A protein and the small-molecule ligand that binds it are described below.
Small molecule (SMILES): CC(=O)N[C@@H]1[C@@H](O)[C@H](O)[C@@H](CO)O[C@H]1O

Sequence of chain 17.E:
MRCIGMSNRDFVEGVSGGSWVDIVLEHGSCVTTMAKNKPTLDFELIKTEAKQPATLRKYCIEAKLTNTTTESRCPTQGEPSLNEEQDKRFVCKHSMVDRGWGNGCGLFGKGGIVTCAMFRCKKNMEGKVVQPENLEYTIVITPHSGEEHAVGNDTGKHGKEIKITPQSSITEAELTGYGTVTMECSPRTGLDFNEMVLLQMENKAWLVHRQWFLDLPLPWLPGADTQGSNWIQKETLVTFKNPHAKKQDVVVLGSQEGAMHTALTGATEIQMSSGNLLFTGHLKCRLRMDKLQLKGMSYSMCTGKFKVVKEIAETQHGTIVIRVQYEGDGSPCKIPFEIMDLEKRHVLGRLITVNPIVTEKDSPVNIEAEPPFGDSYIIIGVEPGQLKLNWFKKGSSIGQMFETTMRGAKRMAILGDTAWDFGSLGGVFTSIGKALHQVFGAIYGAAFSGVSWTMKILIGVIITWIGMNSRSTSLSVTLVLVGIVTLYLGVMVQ

Binding-site contacts:
Ligand atom C8 contacts residue ASN67 of chain 17.E at 3.9 Å.
Ligand atom N2 contacts residue ASN67 of chain 17.E at 2.9 Å (h-bond).
Ligand atom N2 contacts residue MET118 of chain 17.E at 3.9 Å.
Ligand atom O5 contacts residue ASN67 of chain 17.E at 2.4 Å (h-bond).
Ligand atom C5 contacts residue ASN67 of chain 17.E at 3.7 Å.
Ligand atom C3 contacts residue ASN67 of chain 17.E at 3.8 Å.
Ligand atom C2 contacts residue ASN67 of chain 17.E at 2.5 Å.
Ligand atom O7 contacts residue PHE90 of chain 17.E at 3.4 Å.
Ligand atom O7 contacts residue MET118 of chain 17.E at 3.4 Å.
Ligand atom C7 contacts residue MET118 of chain 17.E at 4.1 Å (hydrophobic).
Ligand atom O7 contacts residue ARG89 of chain 17.E at 3.8 Å.
Ligand atom C1 contacts residue ASN67 of chain 17.E at 1.4 Å.
Ligand atom C7 contacts residue PHE90 of chain 17.E at 4.1 Å (hydrophobic).
Ligand atom C4 contacts residue ASN67 of chain 17.E at 4.2 Å.
Ligand atom C7 contacts residue ASN67 of chain 17.E at 3.6 Å.
Ligand atom O7 contacts residue ASN67 of chain 17.E at 4.5 Å.